A protein and the small-molecule ligand that binds it are described below.
Small molecule (SMILES): COc1ccc(-c2ccn(CCC(=O)N3C[C@@H](C)O[C@H](C)C3)n2)cc1OC1CCCC1

Binding-site contacts:
Ligand atom C01 contacts residue ASN245 of chain 1.A at 3.6 Å.
Ligand atom C22 contacts residue PHE296 of chain 1.A at 3.6 Å (hydrophobic).
Ligand atom C08 contacts residue GLN293 of chain 1.A at 3.5 Å.
Ligand atom C06 contacts residue PHE264 of chain 1.A at 3.2 Å (hydrophobic).
Ligand atom O04 contacts residue MET197 of chain 1.A at 2.9 Å.
Ligand atom C01 contacts residue THR257 of chain 1.A at 3.7 Å.
Ligand atom N02 contacts residue LEU243 of chain 1.A at 3.2 Å.
Ligand atom C12 contacts residue TYR83 of chain 1.A at 3.6 Å (hydrophobic).
Ligand atom C15 contacts residue ASP242 of chain 1.A at 3.1 Å.
Ligand atom O02 contacts residue PHE296 of chain 1.A at 3.7 Å.
Ligand atom C08 contacts residue PHE296 of chain 1.A at 3.8 Å (hydrophobic).
Ligand atom C14 contacts residue LEU243 of chain 1.A at 3.7 Å (hydrophobic).
Ligand atom C07 contacts residue GLN293 of chain 1.A at 3.5 Å.
Ligand atom C06 contacts residue MET281 of chain 1.A at 3.6 Å (hydrophobic).
Ligand atom C14 contacts residue ASP242 of chain 1.A at 3.5 Å.
Ligand atom C22 contacts residue LEU243 of chain 1.A at 3.7 Å (hydrophobic).
Ligand atom C17 contacts residue HIS84 of chain 1.A at 3.8 Å.
Ligand atom C05 contacts residue PHE264 of chain 1.A at 3.1 Å (hydrophobic).
Ligand atom C16 contacts residue MET197 of chain 1.A at 3.5 Å (hydrophobic).
Ligand atom O02 contacts residue GLN293 of chain 1.A at 3.3 Å (h-bond).
Ligand atom O01 contacts residue ILE260 of chain 1.A at 3.3 Å.
Ligand atom C10 contacts residue PHE296 of chain 1.A at 3.3 Å (hydrophobic).
Ligand atom C13 contacts residue LEU243 of chain 1.A at 3.6 Å (hydrophobic).
Ligand atom C13 contacts residue PHE296 of chain 1.A at 3.8 Å (hydrophobic).
Ligand atom C03 contacts residue PHE296 of chain 1.A at 3.3 Å (hydrophobic).
Ligand atom O01 contacts residue GLN293 of chain 1.A at 3.3 Å (h-bond).
Ligand atom C01 contacts residue GLN293 of chain 1.A at 3.8 Å.
Ligand atom C11 contacts residue PHE296 of chain 1.A at 3.6 Å (hydrophobic).
Ligand atom C23 contacts residue ILE260 of chain 1.A at 3.4 Å (hydrophobic).
Ligand atom C12 contacts residue PHE296 of chain 1.A at 3.8 Å (hydrophobic).
Ligand atom C09 contacts residue PHE296 of chain 1.A at 3.2 Å (hydrophobic).
Ligand atom C21 contacts residue LEU243 of chain 1.A at 3.5 Å (hydrophobic).
Ligand atom C23 contacts residue PHE264 of chain 1.A at 3.6 Å (hydrophobic).
Ligand atom O03 contacts residue PHE264 of chain 1.A at 3.6 Å.
Ligand atom C11 contacts residue TYR83 of chain 1.A at 3.7 Å (hydrophobic).
Ligand atom C02 contacts residue PHE296 of chain 1.A at 3.5 Å (hydrophobic).
Ligand atom N01 contacts residue LEU243 of chain 1.A at 3.3 Å.
Ligand atom C12 contacts residue ASN245 of chain 1.A at 3.4 Å.
Ligand atom O04 contacts residue THR195 of chain 1.A at 3.1 Å (h-bond).
Ligand atom C21 contacts residue MET197 of chain 1.A at 3.5 Å (hydrophobic).

Sequence of chain 1.A:
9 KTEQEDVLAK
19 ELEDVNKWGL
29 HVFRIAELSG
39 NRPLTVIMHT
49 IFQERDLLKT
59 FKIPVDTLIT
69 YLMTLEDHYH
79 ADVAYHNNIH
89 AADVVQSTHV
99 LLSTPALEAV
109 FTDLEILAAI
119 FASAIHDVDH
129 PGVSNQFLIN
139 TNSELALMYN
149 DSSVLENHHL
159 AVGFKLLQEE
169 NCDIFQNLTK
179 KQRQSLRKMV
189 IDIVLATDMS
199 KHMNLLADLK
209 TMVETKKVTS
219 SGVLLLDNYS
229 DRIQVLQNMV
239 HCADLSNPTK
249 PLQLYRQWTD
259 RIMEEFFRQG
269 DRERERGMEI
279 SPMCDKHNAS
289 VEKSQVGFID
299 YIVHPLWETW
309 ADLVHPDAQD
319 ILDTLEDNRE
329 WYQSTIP